Sequence of chain 6.B:
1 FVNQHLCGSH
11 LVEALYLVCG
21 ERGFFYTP

Binding-site contacts:
Ligand atom C contacts residue GLY1 of chain 6.A at 4.2 Å.
Ligand atom OXT contacts residue THR27 of chain 6.B at 2.9 Å (h-bond).
Ligand atom C7 contacts residue PHE1 of chain 6.B at 4.3 Å (hydrophobic).
Ligand atom CG contacts residue PRO28 of chain 6.B at 3.8 Å (hydrophobic).
Ligand atom C23 contacts residue GLU21 of chain 3.B at 4.4 Å.
Ligand atom N contacts residue PRO28 of chain 6.B at 1.3 Å.
Ligand atom CB contacts residue PRO28 of chain 6.B at 3.2 Å (hydrophobic).
Ligand atom CA contacts residue GLY1 of chain 6.A at 4.0 Å.
Ligand atom OXT contacts residue PRO28 of chain 6.B at 3.9 Å.
Ligand atom O contacts residue GLY1 of chain 6.A at 4.0 Å.
Ligand atom C6 contacts residue PHE1 of chain 6.B at 4.5 Å (hydrophobic).
Ligand atom C8 contacts residue PHE1 of chain 6.B at 4.5 Å (hydrophobic).
Ligand atom C contacts residue PRO28 of chain 6.B at 3.6 Å (hydrophobic).
Ligand atom N contacts residue THR27 of chain 6.B at 3.1 Å (h-bond).
Ligand atom C contacts residue THR27 of chain 6.B at 4.0 Å.
Ligand atom CA contacts residue PRO28 of chain 6.B at 2.4 Å (hydrophobic).
Ligand atom CA contacts residue THR27 of chain 6.B at 4.0 Å.

Sequence of chain 3.B:
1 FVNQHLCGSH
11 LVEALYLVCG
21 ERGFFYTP

This small molecule binds to this protein.
Small molecule (SMILES): C[C@H](CCC(=O)NCCCC[C@H](N)C(=O)O)[C@H]1CC[C@H]2[C@@H]3CC[C@@H]4CC(=O)CC[C@]4(C)[C@H]3CC[C@]12C

Sequence of chain 6.A:
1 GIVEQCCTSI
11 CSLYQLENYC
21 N